Sequence of chain 1.B:
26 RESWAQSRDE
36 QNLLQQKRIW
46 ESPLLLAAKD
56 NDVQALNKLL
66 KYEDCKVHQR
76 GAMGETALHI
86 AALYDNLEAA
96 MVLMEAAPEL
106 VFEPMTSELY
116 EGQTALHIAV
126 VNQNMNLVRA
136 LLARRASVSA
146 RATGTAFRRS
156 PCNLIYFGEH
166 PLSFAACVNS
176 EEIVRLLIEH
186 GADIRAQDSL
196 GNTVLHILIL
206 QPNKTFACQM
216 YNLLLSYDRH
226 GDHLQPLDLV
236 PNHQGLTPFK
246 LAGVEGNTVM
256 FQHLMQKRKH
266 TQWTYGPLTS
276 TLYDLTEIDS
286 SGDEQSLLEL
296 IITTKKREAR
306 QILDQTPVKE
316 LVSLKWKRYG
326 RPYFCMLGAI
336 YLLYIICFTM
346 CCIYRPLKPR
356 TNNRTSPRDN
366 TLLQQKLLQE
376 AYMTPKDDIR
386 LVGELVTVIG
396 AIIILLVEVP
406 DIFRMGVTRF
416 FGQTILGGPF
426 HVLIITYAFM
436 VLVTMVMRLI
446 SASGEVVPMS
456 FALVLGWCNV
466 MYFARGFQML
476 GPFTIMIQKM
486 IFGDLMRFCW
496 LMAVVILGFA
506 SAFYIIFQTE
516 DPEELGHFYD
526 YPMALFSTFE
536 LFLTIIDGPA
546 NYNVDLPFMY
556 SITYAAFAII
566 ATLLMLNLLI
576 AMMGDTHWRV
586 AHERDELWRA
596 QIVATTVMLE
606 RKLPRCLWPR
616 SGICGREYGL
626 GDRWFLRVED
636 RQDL

Sequence of chain 1.C:
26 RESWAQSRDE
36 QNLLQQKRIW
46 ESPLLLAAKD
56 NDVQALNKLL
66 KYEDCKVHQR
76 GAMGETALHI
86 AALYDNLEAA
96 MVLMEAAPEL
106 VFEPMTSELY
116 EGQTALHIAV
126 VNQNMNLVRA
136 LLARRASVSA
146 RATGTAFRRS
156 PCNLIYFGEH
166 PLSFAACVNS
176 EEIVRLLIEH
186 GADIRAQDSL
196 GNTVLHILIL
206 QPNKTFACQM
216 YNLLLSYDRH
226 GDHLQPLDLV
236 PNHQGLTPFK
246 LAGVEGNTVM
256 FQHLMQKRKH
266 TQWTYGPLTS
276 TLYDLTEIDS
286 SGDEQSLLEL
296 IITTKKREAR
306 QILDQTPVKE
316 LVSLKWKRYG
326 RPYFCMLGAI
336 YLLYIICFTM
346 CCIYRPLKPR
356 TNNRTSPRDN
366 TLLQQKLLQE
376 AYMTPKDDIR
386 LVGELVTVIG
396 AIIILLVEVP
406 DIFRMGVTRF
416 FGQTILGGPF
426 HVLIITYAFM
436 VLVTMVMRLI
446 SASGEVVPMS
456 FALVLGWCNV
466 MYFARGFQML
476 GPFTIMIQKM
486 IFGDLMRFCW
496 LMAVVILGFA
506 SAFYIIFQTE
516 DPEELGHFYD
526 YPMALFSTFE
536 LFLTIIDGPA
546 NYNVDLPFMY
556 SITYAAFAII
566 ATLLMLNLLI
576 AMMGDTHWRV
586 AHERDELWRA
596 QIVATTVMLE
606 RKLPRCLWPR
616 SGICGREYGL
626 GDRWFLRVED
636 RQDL

Binding-site contacts:
Ligand atom C18 contacts residue ILE482 of chain 1.B at 3.9 Å (hydrophobic).
Ligand atom F01 contacts residue PHE425 of chain 1.B at 3.9 Å.
Ligand atom C20 contacts residue PHE425 of chain 1.B at 4.0 Å (hydrophobic).
Ligand atom F01 contacts residue GLN483 of chain 1.B at 3.3 Å.
Ligand atom C09 contacts residue ILE565 of chain 1.C at 3.7 Å (hydrophobic).
Ligand atom C05 contacts residue ALA561 of chain 1.C at 4.3 Å (hydrophobic).
Ligand atom O01 contacts residue THR558 of chain 1.C at 3.8 Å.
Ligand atom F03 contacts residue THR479 of chain 1.B at 3.2 Å.
Ligand atom C02 contacts residue PHE456 of chain 1.B at 3.6 Å (hydrophobic).
Ligand atom O01 contacts residue ILE557 of chain 1.C at 3.9 Å.
Ligand atom F03 contacts residue GLN483 of chain 1.B at 2.9 Å.
Ligand atom C01 contacts residue THR558 of chain 1.C at 4.3 Å.
Ligand atom C13 contacts residue LEU428 of chain 1.B at 3.6 Å (hydrophobic).
Ligand atom C01 contacts residue PHE456 of chain 1.B at 3.5 Å (hydrophobic).
Ligand atom C19 contacts residue ILE482 of chain 1.B at 4.3 Å (hydrophobic).
Ligand atom N01 contacts residue ALA561 of chain 1.C at 4.0 Å.
Ligand atom F02 contacts residue THR479 of chain 1.B at 3.3 Å.
Ligand atom N01 contacts residue THR558 of chain 1.C at 3.8 Å.
Ligand atom C02 contacts residue ALA561 of chain 1.C at 4.2 Å (hydrophobic).
Ligand atom F03 contacts residue ILE482 of chain 1.B at 3.4 Å.
Ligand atom C18 contacts residue MET466 of chain 1.B at 3.5 Å (hydrophobic).
Ligand atom C04 contacts residue VAL459 of chain 1.B at 3.7 Å (hydrophobic).
Ligand atom O01 contacts residue PHE456 of chain 1.B at 3.5 Å.
Ligand atom C07 contacts residue VAL459 of chain 1.B at 4.4 Å (hydrophobic).
Ligand atom C17 contacts residue MET466 of chain 1.B at 4.0 Å (hydrophobic).
Ligand atom C12 contacts residue LEU428 of chain 1.B at 3.9 Å (hydrophobic).
Ligand atom F02 contacts residue MET466 of chain 1.B at 3.9 Å.
Ligand atom C03 contacts residue ALA561 of chain 1.C at 4.3 Å (hydrophobic).
Ligand atom C04 contacts residue ALA561 of chain 1.C at 4.1 Å (hydrophobic).
Ligand atom N01 contacts residue VAL459 of chain 1.B at 3.8 Å.
Ligand atom C20 contacts residue GLN483 of chain 1.B at 3.9 Å.
Ligand atom F02 contacts residue PHE425 of chain 1.B at 3.1 Å.
Ligand atom C22 contacts residue ILE486 of chain 1.B at 4.0 Å (hydrophobic).
Ligand atom C03 contacts residue PHE456 of chain 1.B at 4.3 Å (hydrophobic).
Ligand atom C10 contacts residue ILE565 of chain 1.C at 4.3 Å (hydrophobic).
Ligand atom C08 contacts residue CYS463 of chain 1.B at 4.1 Å (hydrophobic).
Ligand atom N01 contacts residue PHE456 of chain 1.B at 4.2 Å.
Ligand atom C20 contacts residue THR479 of chain 1.B at 4.2 Å.
Ligand atom C07 contacts residue LEU460 of chain 1.B at 4.3 Å (hydrophobic).
Ligand atom C01 contacts residue ALA561 of chain 1.C at 4.0 Å (hydrophobic).

A protein and the small-molecule ligand that binds it are described below.
Small molecule (SMILES): O=c1ccc(CN2CCN(C3CCC(c4cccc(C(F)(F)F)c4)CC3)CC2)c[nH]1